Binding-site contacts:
Ligand atom C5 contacts residue ASN19 of chain 1.C at 3.7 Å.
Ligand atom O7 contacts residue ASN19 of chain 1.C at 4.2 Å.
Ligand atom C3 contacts residue ASN19 of chain 1.C at 3.8 Å.
Ligand atom N2 contacts residue ASN19 of chain 1.C at 2.9 Å (h-bond).
Ligand atom C4 contacts residue ASN19 of chain 1.C at 4.2 Å.
Ligand atom C1 contacts residue ASN19 of chain 1.C at 1.4 Å.
Ligand atom C8 contacts residue ASN19 of chain 1.C at 3.4 Å.
Ligand atom O5 contacts residue ASN19 of chain 1.C at 2.4 Å (h-bond).
Ligand atom C7 contacts residue ASN19 of chain 1.C at 3.3 Å.
Ligand atom C2 contacts residue ASN19 of chain 1.C at 2.5 Å.
Ligand atom O7 contacts residue SER17 of chain 1.C at 3.7 Å.

This small molecule binds to this protein.
Small molecule (SMILES): CC(=O)N[C@@H]1[C@@H](O)[C@H](O)[C@@H](CO)O[C@H]1O

Sequence of chain 1.C:
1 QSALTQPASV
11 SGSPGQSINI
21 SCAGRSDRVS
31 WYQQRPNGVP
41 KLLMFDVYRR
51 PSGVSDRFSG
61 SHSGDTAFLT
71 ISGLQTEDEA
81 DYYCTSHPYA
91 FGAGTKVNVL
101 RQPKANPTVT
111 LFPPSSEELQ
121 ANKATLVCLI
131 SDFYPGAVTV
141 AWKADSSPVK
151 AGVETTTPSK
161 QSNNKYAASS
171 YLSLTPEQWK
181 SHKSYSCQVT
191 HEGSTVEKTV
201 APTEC